Binding-site contacts:
Ligand atom CB contacts residue GLN63 of chain 1.D at 3.5 Å.
Ligand atom N contacts residue ASN70 of chain 1.D at 3.1 Å (h-bond).
Ligand atom N contacts residue GLN63 of chain 1.D at 2.8 Å (h-bond).
Ligand atom ND2 contacts residue ASN70 of chain 1.D at 3.3 Å (h-bond).
Ligand atom CG2 contacts residue TRP167 of chain 1.D at 3.4 Å (hydrophobic).
Ligand atom O contacts residue ARG99 of chain 1.D at 3.0 Å (salt-bridge).
Ligand atom C contacts residue LYS146 of chain 1.D at 3.3 Å.
Ligand atom CD2 contacts residue ARG99 of chain 1.D at 3.5 Å.
Ligand atom C contacts residue TYR7 of chain 1.D at 3.3 Å (hydrophobic).
Ligand atom O contacts residue ARG99 of chain 1.D at 2.8 Å (salt-bridge).
Ligand atom N contacts residue TYR7 of chain 1.D at 3.5 Å (h-bond).
Ligand atom N contacts residue ASP77 of chain 1.D at 2.8 Å (salt-bridge).
Ligand atom C contacts residue ASP77 of chain 1.D at 3.5 Å.
Ligand atom CA contacts residue ASP77 of chain 1.D at 3.2 Å.
Ligand atom CG1 contacts residue TYR171 of chain 1.D at 3.4 Å (hydrophobic).
Ligand atom ND2 contacts residue GLU24 of chain 1.D at 2.7 Å (salt-bridge).
Ligand atom CA contacts residue TYR171 of chain 1.D at 3.4 Å (hydrophobic).
Ligand atom CB contacts residue ASP77 of chain 1.D at 3.5 Å.
Ligand atom OXT contacts residue TYR84 of chain 1.D at 2.7 Å (h-bond).
Ligand atom CA contacts residue ASN70 of chain 1.D at 3.2 Å.
Ligand atom C contacts residue ARG99 of chain 1.D at 3.5 Å.
Ligand atom CE2 contacts residue ARG99 of chain 1.D at 3.4 Å.
Ligand atom CD contacts residue ARG155 of chain 1.D at 3.0 Å.
Ligand atom O contacts residue ASN70 of chain 1.D at 3.1 Å (h-bond).
Ligand atom O contacts residue LYS146 of chain 1.D at 2.7 Å (salt-bridge).
Ligand atom OE2 contacts residue ARG155 of chain 1.D at 2.4 Å (salt-bridge).
Ligand atom CB contacts residue THR143 of chain 1.D at 3.4 Å.
Ligand atom O contacts residue TYR159 of chain 1.D at 2.6 Å (h-bond).
Ligand atom O contacts residue TRP147 of chain 1.D at 2.8 Å (h-bond).
Ligand atom OD1 contacts residue ARG99 of chain 1.D at 2.9 Å (salt-bridge).
Ligand atom N contacts residue TYR7 of chain 1.D at 3.1 Å (h-bond).
Ligand atom OXT contacts residue THR143 of chain 1.D at 2.8 Å (h-bond).
Ligand atom OE1 contacts residue ARG155 of chain 1.D at 3.1 Å (salt-bridge).
Ligand atom N contacts residue TYR171 of chain 1.D at 2.7 Å (h-bond).
Ligand atom O contacts residue GLN63 of chain 1.D at 3.0 Å (h-bond).
Ligand atom O contacts residue ARG97 of chain 1.D at 2.9 Å (salt-bridge).
Ligand atom OXT contacts residue LYS146 of chain 1.D at 3.2 Å (salt-bridge).
Ligand atom OE2 contacts residue ALA152 of chain 1.D at 3.1 Å.
Ligand atom CA contacts residue GLN63 of chain 1.D at 3.5 Å.
Ligand atom CA contacts residue TYR7 of chain 1.D at 3.1 Å (hydrophobic).

This protein binds this small molecule.
Small molecule (SMILES): CC[C@H](C)[C@H](NC(=O)[C@H](C)NC(=O)[C@H](CCC(=O)O)NC(=O)[C@H](Cc1ccccc1)NC(=O)[C@@H](NC(=O)[C@H](CC(=O)O)NC(=O)[C@H](CC(N)=O)NC(=O)[C@@H](N)C(C)C)[C@@H](C)CC)C(=O)O

Sequence of chain 1.D:
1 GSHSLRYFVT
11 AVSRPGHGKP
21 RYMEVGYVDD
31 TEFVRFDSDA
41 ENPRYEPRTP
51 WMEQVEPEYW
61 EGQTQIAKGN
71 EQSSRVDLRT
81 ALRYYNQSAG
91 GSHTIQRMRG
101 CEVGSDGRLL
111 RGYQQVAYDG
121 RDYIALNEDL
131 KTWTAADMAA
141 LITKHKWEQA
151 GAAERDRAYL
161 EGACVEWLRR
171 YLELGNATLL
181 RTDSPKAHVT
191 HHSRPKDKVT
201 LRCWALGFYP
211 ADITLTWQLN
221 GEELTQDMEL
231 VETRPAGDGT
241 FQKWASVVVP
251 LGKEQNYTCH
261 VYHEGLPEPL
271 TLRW